Sequence of chain 1.D:
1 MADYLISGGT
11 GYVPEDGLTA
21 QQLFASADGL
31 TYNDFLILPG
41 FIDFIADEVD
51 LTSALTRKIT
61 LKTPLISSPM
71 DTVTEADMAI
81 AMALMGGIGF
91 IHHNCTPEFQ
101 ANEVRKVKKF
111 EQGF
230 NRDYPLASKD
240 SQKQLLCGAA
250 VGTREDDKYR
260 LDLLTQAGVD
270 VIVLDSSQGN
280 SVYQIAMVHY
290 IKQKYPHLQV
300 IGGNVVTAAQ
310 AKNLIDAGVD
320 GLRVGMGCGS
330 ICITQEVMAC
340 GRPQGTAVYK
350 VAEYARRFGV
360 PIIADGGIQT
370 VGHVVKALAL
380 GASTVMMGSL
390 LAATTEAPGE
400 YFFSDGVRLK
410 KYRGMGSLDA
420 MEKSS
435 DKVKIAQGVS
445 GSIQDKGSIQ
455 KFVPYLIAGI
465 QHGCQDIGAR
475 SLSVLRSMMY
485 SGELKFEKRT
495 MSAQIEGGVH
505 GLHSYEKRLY

Binding-site contacts:
Ligand atom O1P contacts residue SER388 of chain 1.D at 2.8 Å (h-bond).
Ligand atom C3' contacts residue SER68 of chain 1.D at 3.3 Å.
Ligand atom O5' contacts residue GLY365 of chain 1.D at 3.4 Å.
Ligand atom O6 contacts residue MET414 of chain 1.D at 3.2 Å (h-bond).
Ligand atom O2' contacts residue NAD1 of chain 1.O at 3.5 Å (h-bond).
Ligand atom O3' contacts residue ASP364 of chain 1.D at 2.5 Å (salt-bridge).
Ligand atom O6 contacts residue SER416 of chain 1.D at 3.6 Å (h-bond).
Ligand atom C2 contacts residue NAD1 of chain 1.O at 3.1 Å.
Ligand atom O6 contacts residue GLY415 of chain 1.D at 2.8 Å (h-bond).
Ligand atom O1P contacts residue SER329 of chain 1.D at 2.6 Å (h-bond).
Ligand atom O5' contacts residue GLY328 of chain 1.D at 3.3 Å.
Ligand atom O2' contacts residue ASN303 of chain 1.D at 3.6 Å.
Ligand atom O2P contacts residue GLY366 of chain 1.D at 2.9 Å (h-bond).
Ligand atom C3' contacts residue ASP364 of chain 1.D at 3.3 Å.
Ligand atom O3' contacts residue SER68 of chain 1.D at 2.6 Å (h-bond).
Ligand atom C5 contacts residue ILE330 of chain 1.D at 3.5 Å (hydrophobic).
Ligand atom O2P contacts residue SER388 of chain 1.D at 3.6 Å (h-bond).
Ligand atom N1 contacts residue NAD1 of chain 1.O at 3.5 Å.
Ligand atom O3' contacts residue ARG322 of chain 1.D at 3.1 Å (salt-bridge).
Ligand atom O2P contacts residue SER329 of chain 1.D at 2.9 Å (h-bond).
Ligand atom O2' contacts residue ARG322 of chain 1.D at 3.3 Å (salt-bridge).
Ligand atom C2' contacts residue ARG322 of chain 1.D at 3.4 Å.
Ligand atom O3P contacts residue GLY387 of chain 1.D at 2.8 Å (h-bond).
Ligand atom C4' contacts residue ASP364 of chain 1.D at 3.4 Å.
Ligand atom O6 contacts residue GLY413 of chain 1.D at 3.1 Å.
Ligand atom N1 contacts residue GLN441 of chain 1.D at 2.9 Å (h-bond).
Ligand atom C2 contacts residue GLN441 of chain 1.D at 3.5 Å.
Ligand atom C4 contacts residue ILE330 of chain 1.D at 3.6 Å (hydrophobic).
Ligand atom N3 contacts residue NAD1 of chain 1.O at 3.1 Å.
Ligand atom O2P contacts residue GLY328 of chain 1.D at 3.4 Å.
Ligand atom N3 contacts residue CYS331 of chain 1.D at 3.6 Å.
Ligand atom O1P contacts residue TYR411 of chain 1.D at 2.6 Å (h-bond).
Ligand atom N7 contacts residue GLY413 of chain 1.D at 3.4 Å.
Ligand atom N7 contacts residue MET414 of chain 1.D at 2.9 Å (h-bond).
Ligand atom O2' contacts residue ASP364 of chain 1.D at 2.6 Å (salt-bridge).
Ligand atom C4 contacts residue NAD1 of chain 1.O at 3.4 Å.
Ligand atom C2 contacts residue CYS331 of chain 1.D at 3.2 Å (hydrophobic).
Ligand atom O6 contacts residue GLY442 of chain 1.D at 3.4 Å.
Ligand atom P contacts residue SER388 of chain 1.D at 3.6 Å.
Ligand atom O3P contacts residue SER388 of chain 1.D at 3.3 Å (h-bond).

This small molecule binds to this protein.
Small molecule (SMILES): O=c1[nH]cnc2c1ncn2[C@@H]1O[C@H](COP(=O)(O)O)[C@@H](O)[C@H]1O